This protein binds this small molecule.
Small molecule (SMILES): CCC(CC)O[C@@H]1C=C(C(=O)O)C[C@H](N)[C@H]1NC(C)=O

Binding-site contacts:
Ligand atom N4 contacts residue ASP69 of chain 1.G at 2.7 Å (salt-bridge).
Ligand atom C7 contacts residue GLU196 of chain 1.G at 4.0 Å.
Ligand atom O1A contacts residue ARG211 of chain 1.G at 3.3 Å (salt-bridge).
Ligand atom C11 contacts residue TRP97 of chain 1.G at 3.8 Å (hydrophobic).
Ligand atom O10 contacts residue ASP69 of chain 1.G at 3.8 Å.
Ligand atom C1 contacts residue ARG286 of chain 1.G at 3.5 Å.
Ligand atom C9 contacts residue GLU195 of chain 1.G at 3.4 Å.
Ligand atom N4 contacts residue GLU37 of chain 1.G at 3.0 Å (salt-bridge).
Ligand atom C82 contacts residue ILE141 of chain 1.G at 4.0 Å (hydrophobic).
Ligand atom O10 contacts residue ARG70 of chain 1.G at 2.8 Å (salt-bridge).
Ligand atom C6 contacts residue TYR320 of chain 1.G at 3.7 Å (hydrophobic).
Ligand atom C1 contacts residue TYR262 of chain 1.G at 3.7 Å (hydrophobic).
Ligand atom C5 contacts residue ASP69 of chain 1.G at 3.5 Å.
Ligand atom C81 contacts residue ARG143 of chain 1.G at 3.8 Å.
Ligand atom C3 contacts residue TYR320 of chain 1.G at 3.4 Å (hydrophobic).
Ligand atom C4 contacts residue GLU196 of chain 1.G at 4.0 Å.
Ligand atom C2 contacts residue TYR320 of chain 1.G at 2.9 Å (hydrophobic).
Ligand atom O1A contacts residue ARG286 of chain 1.G at 2.7 Å (salt-bridge).
Ligand atom C8 contacts residue ARG143 of chain 1.G at 3.9 Å.
Ligand atom C1 contacts residue TYR320 of chain 1.G at 3.2 Å (hydrophobic).
Ligand atom C4 contacts residue GLU37 of chain 1.G at 3.8 Å.
Ligand atom C82 contacts residue ARG143 of chain 1.G at 3.7 Å.
Ligand atom C91 contacts residue ARG211 of chain 1.G at 3.7 Å.
Ligand atom C91 contacts residue GLU195 of chain 1.G at 3.4 Å.
Ligand atom C7 contacts residue TYR320 of chain 1.G at 3.1 Å (hydrophobic).
Ligand atom C9 contacts residue ARG143 of chain 1.G at 3.9 Å.
Ligand atom C7 contacts residue ARG211 of chain 1.G at 3.7 Å.
Ligand atom C81 contacts residue SER165 of chain 1.G at 3.7 Å.
Ligand atom C3 contacts residue GLU37 of chain 1.G at 3.8 Å.
Ligand atom O1A contacts residue TYR320 of chain 1.G at 3.6 Å.
Ligand atom O1B contacts residue ARG36 of chain 1.G at 3.6 Å (salt-bridge).
Ligand atom O1A contacts residue TYR262 of chain 1.G at 2.8 Å (h-bond).
Ligand atom O1B contacts residue TYR320 of chain 1.G at 3.8 Å.
Ligand atom C4 contacts residue TYR320 of chain 1.G at 3.7 Å (hydrophobic).
Ligand atom C6 contacts residue GLU196 of chain 1.G at 3.7 Å.
Ligand atom C3 contacts residue ASP69 of chain 1.G at 3.1 Å.
Ligand atom C10 contacts residue ARG70 of chain 1.G at 3.9 Å.
Ligand atom O1B contacts residue ARG286 of chain 1.G at 2.9 Å (salt-bridge).
Ligand atom C4 contacts residue ASP69 of chain 1.G at 3.3 Å.
Ligand atom C91 contacts residue ASN213 of chain 1.G at 3.8 Å.

Sequence of chain 1.G:
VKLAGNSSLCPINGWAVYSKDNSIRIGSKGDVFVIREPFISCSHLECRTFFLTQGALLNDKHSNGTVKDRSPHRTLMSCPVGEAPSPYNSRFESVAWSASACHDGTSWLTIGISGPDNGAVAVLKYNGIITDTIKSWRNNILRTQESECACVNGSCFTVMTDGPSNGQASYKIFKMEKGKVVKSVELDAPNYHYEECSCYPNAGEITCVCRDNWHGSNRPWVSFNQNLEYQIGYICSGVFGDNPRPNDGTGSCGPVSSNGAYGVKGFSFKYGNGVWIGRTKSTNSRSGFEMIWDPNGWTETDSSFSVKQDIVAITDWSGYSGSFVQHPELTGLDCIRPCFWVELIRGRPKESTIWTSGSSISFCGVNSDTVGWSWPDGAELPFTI